Binding-site contacts:
Ligand atom C28 contacts residue TRP36 of chain 1.A at 3.7 Å (hydrophobic).
Ligand atom C41 contacts residue PHE99 of chain 1.A at 3.5 Å (hydrophobic).
Ligand atom C37 contacts residue ASN93 of chain 1.A at 3.5 Å.
Ligand atom C19 contacts residue TRP36 of chain 1.A at 4.0 Å (hydrophobic).
Ligand atom N30 contacts residue PHE99 of chain 1.A at 4.0 Å.
Ligand atom C33 contacts residue ASP46 of chain 1.A at 3.5 Å.
Ligand atom C06 contacts residue PRO37 of chain 1.A at 3.6 Å (hydrophobic).
Ligand atom N35 contacts residue VAL42 of chain 1.A at 4.0 Å.
Ligand atom C24 contacts residue TRP36 of chain 1.A at 3.7 Å (hydrophobic).
Ligand atom N35 contacts residue ASP46 of chain 1.A at 3.6 Å.
Ligand atom C41 contacts residue VAL42 of chain 1.A at 4.1 Å (hydrophobic).
Ligand atom C37 contacts residue ALA47 of chain 1.A at 3.8 Å (hydrophobic).
Ligand atom C32 contacts residue PHE99 of chain 1.A at 3.8 Å (hydrophobic).
Ligand atom BR contacts residue PRO37 of chain 1.A at 3.4 Å.
Ligand atom N30 contacts residue PRO37 of chain 1.A at 2.9 Å (h-bond).
Ligand atom C01 contacts residue ASP46 of chain 1.A at 3.6 Å.
Ligand atom C33 contacts residue PHE99 of chain 1.A at 3.5 Å (hydrophobic).
Ligand atom C32 contacts residue PRO37 of chain 1.A at 4.0 Å (hydrophobic).
Ligand atom C09 contacts residue PRO37 of chain 1.A at 3.6 Å (hydrophobic).
Ligand atom C43 contacts residue VAL42 of chain 1.A at 3.7 Å (hydrophobic).
Ligand atom O42 contacts residue TYR50 of chain 1.A at 4.0 Å.
Ligand atom C26 contacts residue TRP36 of chain 1.A at 3.8 Å (hydrophobic).
Ligand atom C37 contacts residue TYR50 of chain 1.A at 3.9 Å (hydrophobic).
Ligand atom C06 contacts residue ASP46 of chain 1.A at 3.2 Å.
Ligand atom C37 contacts residue TYR92 of chain 1.A at 3.4 Å (hydrophobic).
Ligand atom C32 contacts residue VAL42 of chain 1.A at 3.9 Å (hydrophobic).
Ligand atom N35 contacts residue PHE99 of chain 1.A at 3.4 Å.
Ligand atom C09 contacts residue ASP46 of chain 1.A at 3.4 Å.
Ligand atom N05 contacts residue ASP46 of chain 1.A at 3.1 Å (salt-bridge).
Ligand atom N36 contacts residue PHE99 of chain 1.A at 3.5 Å.
Ligand atom C01 contacts residue GLU40 of chain 1.A at 4.1 Å.
Ligand atom C22 contacts residue TRP36 of chain 1.A at 3.7 Å (hydrophobic).
Ligand atom O42 contacts residue ASN93 of chain 1.A at 2.9 Å (h-bond).
Ligand atom C11 contacts residue PRO37 of chain 1.A at 3.8 Å (hydrophobic).
Ligand atom O42 contacts residue PHE99 of chain 1.A at 3.9 Å.
Ligand atom C20 contacts residue TRP36 of chain 1.A at 3.7 Å (hydrophobic).
Ligand atom C01 contacts residue PRO41 of chain 1.A at 3.3 Å (hydrophobic).
Ligand atom BR contacts residue PHE38 of chain 1.A at 3.5 Å.
Ligand atom C41 contacts residue ASN93 of chain 1.A at 3.8 Å.
Ligand atom C43 contacts residue PHE99 of chain 1.A at 3.8 Å (hydrophobic).

This small molecule binds to this protein.
Small molecule (SMILES): CN1C[C@H](Nc2cnn(C)c(=O)c2Br)C[C@H](c2ccccc2)C1

Sequence of chain 1.A:
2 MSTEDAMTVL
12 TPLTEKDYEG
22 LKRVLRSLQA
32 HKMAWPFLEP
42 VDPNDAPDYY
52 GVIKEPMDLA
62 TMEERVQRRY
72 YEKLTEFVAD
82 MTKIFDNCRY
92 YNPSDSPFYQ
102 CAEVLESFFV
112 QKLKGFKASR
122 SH